Binding-site contacts:
Ligand atom O7 contacts residue PHE267 of chain 1.E at 3.6 Å.
Ligand atom C7 contacts residue PHE267 of chain 1.E at 3.8 Å (hydrophobic).
Ligand atom C4 contacts residue ASN414 of chain 1.E at 4.1 Å.
Ligand atom C5 contacts residue ASN414 of chain 1.E at 3.6 Å.
Ligand atom C1 contacts residue ASN414 of chain 1.E at 1.4 Å.
Ligand atom C3 contacts residue ASN414 of chain 1.E at 3.3 Å.
Ligand atom O3 contacts residue ASN414 of chain 1.E at 3.2 Å (h-bond).
Ligand atom C8 contacts residue TRP576 of chain 1.E at 3.3 Å (hydrophobic).
Ligand atom C8 contacts residue PHE267 of chain 1.E at 3.6 Å (hydrophobic).
Ligand atom C8 contacts residue ASN414 of chain 1.E at 4.4 Å.
Ligand atom O5 contacts residue ASN414 of chain 1.E at 2.3 Å (h-bond).
Ligand atom C7 contacts residue TRP576 of chain 1.E at 4.5 Å (hydrophobic).
Ligand atom C2 contacts residue ASN414 of chain 1.E at 2.5 Å.
Ligand atom C7 contacts residue ASN414 of chain 1.E at 4.5 Å.
Ligand atom N2 contacts residue ASN414 of chain 1.E at 3.6 Å.

Sequence of chain 1.E:
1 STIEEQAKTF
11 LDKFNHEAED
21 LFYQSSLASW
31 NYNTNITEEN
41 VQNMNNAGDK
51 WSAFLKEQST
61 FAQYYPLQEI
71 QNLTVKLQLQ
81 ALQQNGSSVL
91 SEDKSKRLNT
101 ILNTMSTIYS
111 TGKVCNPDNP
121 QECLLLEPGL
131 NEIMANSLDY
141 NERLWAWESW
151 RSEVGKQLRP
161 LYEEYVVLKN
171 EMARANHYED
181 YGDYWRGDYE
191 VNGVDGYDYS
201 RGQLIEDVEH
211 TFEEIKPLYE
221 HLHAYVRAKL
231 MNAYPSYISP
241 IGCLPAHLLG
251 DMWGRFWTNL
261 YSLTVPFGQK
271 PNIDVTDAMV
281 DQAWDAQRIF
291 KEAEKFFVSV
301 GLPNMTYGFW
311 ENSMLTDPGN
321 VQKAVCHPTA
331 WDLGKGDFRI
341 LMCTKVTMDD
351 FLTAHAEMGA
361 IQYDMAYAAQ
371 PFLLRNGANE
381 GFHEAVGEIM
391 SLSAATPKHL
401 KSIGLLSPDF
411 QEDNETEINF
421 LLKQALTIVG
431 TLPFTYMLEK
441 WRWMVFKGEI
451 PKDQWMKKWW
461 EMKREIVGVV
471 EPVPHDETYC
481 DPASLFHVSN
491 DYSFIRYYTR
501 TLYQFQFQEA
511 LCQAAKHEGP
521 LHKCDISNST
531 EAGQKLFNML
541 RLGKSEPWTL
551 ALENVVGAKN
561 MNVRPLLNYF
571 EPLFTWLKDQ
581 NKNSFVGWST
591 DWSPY

A protein and the small-molecule ligand that binds it are described below.
Small molecule (SMILES): CC(=O)N[C@@H]1[C@@H](O)[C@H](O)[C@@H](CO)O[C@H]1O